Sequence of chain 1.A:
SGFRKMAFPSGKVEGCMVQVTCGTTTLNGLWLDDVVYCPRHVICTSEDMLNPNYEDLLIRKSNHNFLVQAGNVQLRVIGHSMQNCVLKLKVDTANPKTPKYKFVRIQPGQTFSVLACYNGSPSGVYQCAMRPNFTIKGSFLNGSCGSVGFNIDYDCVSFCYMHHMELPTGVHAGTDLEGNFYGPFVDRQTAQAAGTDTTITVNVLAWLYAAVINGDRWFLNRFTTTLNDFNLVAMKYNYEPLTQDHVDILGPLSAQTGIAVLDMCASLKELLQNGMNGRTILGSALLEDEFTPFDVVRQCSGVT

Binding-site contacts:
Ligand atom O contacts residue GLU166 of chain 1.A at 3.2 Å (salt-bridge).
Ligand atom C7 contacts residue HIS163 of chain 1.A at 3.0 Å.
Ligand atom N2 contacts residue SER144 of chain 1.A at 3.7 Å.
Ligand atom C1 contacts residue ARG188 of chain 1.A at 3.7 Å.
Ligand atom CL contacts residue MET165 of chain 1.A at 3.7 Å.
Ligand atom C7 contacts residue HIS164 of chain 1.A at 3.9 Å.
Ligand atom C1 contacts residue MET49 of chain 1.A at 3.4 Å (hydrophobic).
Ligand atom C2 contacts residue GLN189 of chain 1.A at 3.7 Å.
Ligand atom O contacts residue MET165 of chain 1.A at 3.5 Å.
Ligand atom C contacts residue MET49 of chain 1.A at 3.6 Å (hydrophobic).
Ligand atom C14 contacts residue MET165 of chain 1.A at 3.7 Å (hydrophobic).
Ligand atom C7 contacts residue GLU166 of chain 1.A at 3.6 Å.
Ligand atom N2 contacts residue GLU166 of chain 1.A at 3.8 Å.
Ligand atom C contacts residue MET165 of chain 1.A at 3.5 Å (hydrophobic).
Ligand atom N1 contacts residue CYS145 of chain 1.A at 3.7 Å.
Ligand atom C10 contacts residue ASN142 of chain 1.A at 3.7 Å.
Ligand atom C9 contacts residue PHE140 of chain 1.A at 3.3 Å (hydrophobic).
Ligand atom N contacts residue HIS164 of chain 1.A at 3.9 Å.
Ligand atom C14 contacts residue HIS41 of chain 1.A at 3.9 Å.
Ligand atom C11 contacts residue ASN142 of chain 1.A at 3.6 Å.
Ligand atom C2 contacts residue ARG188 of chain 1.A at 3.9 Å.
Ligand atom C9 contacts residue LEU141 of chain 1.A at 3.6 Å (hydrophobic).
Ligand atom C14 contacts residue HIS164 of chain 1.A at 3.5 Å.
Ligand atom CL contacts residue ASP187 of chain 1.A at 3.2 Å.
Ligand atom C2 contacts residue MET49 of chain 1.A at 3.8 Å (hydrophobic).
Ligand atom C9 contacts residue GLU166 of chain 1.A at 3.5 Å.
Ligand atom C10 contacts residue LEU141 of chain 1.A at 3.7 Å (hydrophobic).
Ligand atom C10 contacts residue SER1 of chain 2.A at 4.0 Å.
Ligand atom C7 contacts residue CYS145 of chain 1.A at 3.6 Å (hydrophobic).
Ligand atom CL contacts residue HIS41 of chain 1.A at 3.2 Å.
Ligand atom N2 contacts residue HIS163 of chain 1.A at 2.7 Å (h-bond).
Ligand atom C8 contacts residue GLU166 of chain 1.A at 3.7 Å.
Ligand atom C8 contacts residue LEU141 of chain 1.A at 3.6 Å (hydrophobic).
Ligand atom C1 contacts residue MET165 of chain 1.A at 3.7 Å (hydrophobic).
Ligand atom CL contacts residue HIS164 of chain 1.A at 3.8 Å.
Ligand atom C12 contacts residue ASN142 of chain 1.A at 3.6 Å.
Ligand atom C10 contacts residue GLU166 of chain 1.A at 3.9 Å.
Ligand atom N contacts residue CYS145 of chain 1.A at 3.3 Å (h-bond).
Ligand atom C7 contacts residue MET165 of chain 1.A at 3.6 Å (hydrophobic).
Ligand atom C10 contacts residue PHE140 of chain 1.A at 3.8 Å (hydrophobic).

Sequence of chain 2.A:
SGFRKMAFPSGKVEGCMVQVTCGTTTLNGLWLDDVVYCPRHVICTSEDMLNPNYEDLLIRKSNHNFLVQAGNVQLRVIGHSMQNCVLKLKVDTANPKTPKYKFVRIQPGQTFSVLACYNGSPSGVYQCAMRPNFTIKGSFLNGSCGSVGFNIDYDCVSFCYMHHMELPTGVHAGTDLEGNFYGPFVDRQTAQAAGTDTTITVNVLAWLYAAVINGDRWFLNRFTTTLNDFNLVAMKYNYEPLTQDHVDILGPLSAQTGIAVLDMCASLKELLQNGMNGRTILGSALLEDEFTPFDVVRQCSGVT

A small-molecule ligand and the protein it binds are described below.
Small molecule (SMILES): O=C(Cc1cccc(Cl)c1)Nn1cnc2ccccc21